Sequence of chain 1.G:
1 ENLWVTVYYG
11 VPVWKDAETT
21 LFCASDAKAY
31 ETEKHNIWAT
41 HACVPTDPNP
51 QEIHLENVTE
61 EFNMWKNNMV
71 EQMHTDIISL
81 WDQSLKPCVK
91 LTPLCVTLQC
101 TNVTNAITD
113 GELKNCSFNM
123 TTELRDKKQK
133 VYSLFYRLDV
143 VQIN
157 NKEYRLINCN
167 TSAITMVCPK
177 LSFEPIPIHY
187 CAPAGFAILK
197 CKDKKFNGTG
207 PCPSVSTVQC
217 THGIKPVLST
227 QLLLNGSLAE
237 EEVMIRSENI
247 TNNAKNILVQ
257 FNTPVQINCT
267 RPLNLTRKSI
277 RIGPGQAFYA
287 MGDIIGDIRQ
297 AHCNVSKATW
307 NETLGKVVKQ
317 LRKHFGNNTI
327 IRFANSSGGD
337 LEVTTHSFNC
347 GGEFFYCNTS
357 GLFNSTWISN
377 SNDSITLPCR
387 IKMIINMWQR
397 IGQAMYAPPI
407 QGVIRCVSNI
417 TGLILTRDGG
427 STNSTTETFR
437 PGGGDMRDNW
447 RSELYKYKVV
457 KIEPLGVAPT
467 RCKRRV

Binding-site contacts:
Ligand atom O7 contacts residue VAL103 of chain 1.G at 4.2 Å.
Ligand atom C7 contacts residue VAL103 of chain 1.G at 4.4 Å (hydrophobic).
Ligand atom O7 contacts residue TYR134 of chain 1.G at 3.6 Å.
Ligand atom N2 contacts residue ASN117 of chain 1.G at 2.9 Å (h-bond).
Ligand atom O7 contacts residue ASN117 of chain 1.G at 3.7 Å.
Ligand atom C7 contacts residue ASN117 of chain 1.G at 3.5 Å.
Ligand atom C8 contacts residue TYR134 of chain 1.G at 4.2 Å (hydrophobic).
Ligand atom C8 contacts residue ARG90 of chain 1.J at 3.6 Å.
Ligand atom C7 contacts residue TYR134 of chain 1.G at 4.0 Å (hydrophobic).
Ligand atom C2 contacts residue ASN117 of chain 1.G at 2.5 Å.
Ligand atom C5 contacts residue ASN117 of chain 1.G at 3.6 Å.
Ligand atom O6 contacts residue ASN117 of chain 1.G at 4.5 Å.
Ligand atom C7 contacts residue ARG90 of chain 1.J at 4.3 Å.
Ligand atom O5 contacts residue ASN117 of chain 1.G at 2.3 Å (h-bond).
Ligand atom C1 contacts residue ASN117 of chain 1.G at 1.4 Å.
Ligand atom C4 contacts residue ASN117 of chain 1.G at 4.2 Å.
Ligand atom C8 contacts residue LEU136 of chain 1.G at 4.4 Å (hydrophobic).
Ligand atom C8 contacts residue VAL103 of chain 1.G at 3.9 Å (hydrophobic).
Ligand atom C8 contacts residue ILE290 of chain 1.G at 3.7 Å (hydrophobic).
Ligand atom O7 contacts residue ARG90 of chain 1.J at 4.4 Å.
Ligand atom C3 contacts residue ASN117 of chain 1.G at 3.8 Å.

This small molecule binds to this protein.
Small molecule (SMILES): CC(=O)N[C@H]1[C@H](O[C@H]2[C@H](O)[C@@H](NC(C)=O)CO[C@@H]2CO)O[C@H](CO)[C@@H](O)[C@@H]1O

Sequence of chain 1.J:
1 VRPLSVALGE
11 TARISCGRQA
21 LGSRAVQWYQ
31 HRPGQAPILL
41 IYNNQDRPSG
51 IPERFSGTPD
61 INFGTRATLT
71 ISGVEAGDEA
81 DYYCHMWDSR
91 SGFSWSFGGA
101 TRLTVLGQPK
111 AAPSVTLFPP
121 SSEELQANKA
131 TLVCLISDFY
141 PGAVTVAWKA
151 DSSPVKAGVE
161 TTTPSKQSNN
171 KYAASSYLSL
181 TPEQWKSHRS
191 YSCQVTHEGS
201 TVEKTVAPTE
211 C